Sequence of chain 1.C:
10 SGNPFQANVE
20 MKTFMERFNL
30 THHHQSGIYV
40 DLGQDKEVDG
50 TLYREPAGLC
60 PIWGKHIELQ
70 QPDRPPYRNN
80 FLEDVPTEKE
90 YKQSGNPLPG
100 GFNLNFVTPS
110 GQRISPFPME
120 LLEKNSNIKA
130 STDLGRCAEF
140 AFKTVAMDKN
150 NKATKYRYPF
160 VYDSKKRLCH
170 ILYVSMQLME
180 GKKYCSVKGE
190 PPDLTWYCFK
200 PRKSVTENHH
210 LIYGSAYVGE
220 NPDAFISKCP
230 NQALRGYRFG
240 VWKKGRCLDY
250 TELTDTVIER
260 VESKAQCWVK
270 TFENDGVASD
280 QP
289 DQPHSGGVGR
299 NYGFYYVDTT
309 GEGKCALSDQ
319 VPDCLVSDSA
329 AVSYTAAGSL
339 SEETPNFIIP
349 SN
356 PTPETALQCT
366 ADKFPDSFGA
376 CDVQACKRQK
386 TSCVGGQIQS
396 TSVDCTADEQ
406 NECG

Binding-site contacts:
Ligand atom C5 contacts residue ASN28 of chain 1.C at 3.6 Å.
Ligand atom N2 contacts residue ASN28 of chain 1.C at 2.9 Å (h-bond).
Ligand atom C4 contacts residue ASN28 of chain 1.C at 4.2 Å.
Ligand atom O7 contacts residue VAL319 of chain 1.C at 3.6 Å.
Ligand atom C1 contacts residue HIS31 of chain 1.C at 4.3 Å.
Ligand atom O6 contacts residue HIS31 of chain 1.C at 3.2 Å.
Ligand atom C8 contacts residue ASN28 of chain 1.C at 3.3 Å.
Ligand atom C3 contacts residue ASN28 of chain 1.C at 3.8 Å.
Ligand atom N2 contacts residue VAL319 of chain 1.C at 4.0 Å.
Ligand atom C1 contacts residue ASN28 of chain 1.C at 1.4 Å.
Ligand atom O5 contacts residue ASN28 of chain 1.C at 2.3 Å (h-bond).
Ligand atom C1 contacts residue GLU25 of chain 1.C at 4.5 Å.
Ligand atom O7 contacts residue ASN28 of chain 1.C at 4.3 Å.
Ligand atom C5 contacts residue THR30 of chain 1.C at 4.0 Å.
Ligand atom C7 contacts residue VAL319 of chain 1.C at 3.9 Å (hydrophobic).
Ligand atom O5 contacts residue HIS31 of chain 1.C at 3.5 Å.
Ligand atom C2 contacts residue ASN28 of chain 1.C at 2.5 Å.
Ligand atom O7 contacts residue ASP321 of chain 1.C at 4.3 Å.
Ligand atom C7 contacts residue ASN28 of chain 1.C at 3.4 Å.
Ligand atom C6 contacts residue THR30 of chain 1.C at 4.0 Å.
Ligand atom C8 contacts residue GLU25 of chain 1.C at 3.3 Å.
Ligand atom C6 contacts residue HIS31 of chain 1.C at 4.3 Å.
Ligand atom O5 contacts residue THR30 of chain 1.C at 4.3 Å.

The small molecule below binds the protein below.
Small molecule (SMILES): CC(=O)N[C@@H]1[C@@H](O)[C@H](O)[C@@H](CO)O[C@H]1O